Sequence of chain 3.B:
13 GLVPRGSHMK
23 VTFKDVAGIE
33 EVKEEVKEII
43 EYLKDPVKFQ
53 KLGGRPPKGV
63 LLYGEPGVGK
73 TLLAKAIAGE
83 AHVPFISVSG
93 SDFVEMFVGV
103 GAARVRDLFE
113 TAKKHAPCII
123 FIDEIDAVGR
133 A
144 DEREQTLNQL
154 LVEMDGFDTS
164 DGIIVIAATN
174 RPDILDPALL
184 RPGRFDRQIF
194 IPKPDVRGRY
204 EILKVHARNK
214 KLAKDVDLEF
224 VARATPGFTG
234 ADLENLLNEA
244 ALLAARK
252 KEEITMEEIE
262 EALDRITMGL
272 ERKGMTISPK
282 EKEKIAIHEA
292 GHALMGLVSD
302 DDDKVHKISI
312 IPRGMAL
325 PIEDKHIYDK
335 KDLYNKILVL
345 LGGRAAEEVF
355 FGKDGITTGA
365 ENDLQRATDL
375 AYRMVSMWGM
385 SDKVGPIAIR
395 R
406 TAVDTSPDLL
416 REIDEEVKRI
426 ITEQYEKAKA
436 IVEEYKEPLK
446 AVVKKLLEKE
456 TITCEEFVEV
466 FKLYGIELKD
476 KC

The small molecule below binds the protein below.
Small molecule (SMILES): C[C@H](N)C(=O)O

Binding-site contacts:
Ligand atom CB contacts residue VAL343 of chain 3.B at 4.0 Å (hydrophobic).
Ligand atom CA contacts residue LEU344 of chain 3.B at 4.4 Å (hydrophobic).
Ligand atom CA contacts residue ALA1 of chain 3.J at 2.4 Å (hydrophobic).
Ligand atom O contacts residue ALA1 of chain 3.J at 2.3 Å (h-bond).
Ligand atom C contacts residue ARG370 of chain 3.B at 3.9 Å.
Ligand atom C contacts residue ZN1 of chain 3.H at 4.5 Å.
Ligand atom CB contacts residue LEU344 of chain 3.B at 3.7 Å (hydrophobic).
Ligand atom O contacts residue HIS293 of chain 3.B at 4.3 Å.
Ligand atom C contacts residue HIS293 of chain 3.B at 4.0 Å.
Ligand atom N contacts residue VAL343 of chain 3.B at 4.5 Å.
Ligand atom CB contacts residue HIS293 of chain 3.B at 3.4 Å.
Ligand atom CA contacts residue ARG370 of chain 3.B at 3.8 Å.
Ligand atom CB contacts residue ARG370 of chain 3.B at 4.3 Å.
Ligand atom C contacts residue ALA1 of chain 3.J at 1.3 Å (hydrophobic).
Ligand atom C contacts residue ASP367 of chain 3.B at 4.5 Å.
Ligand atom CB contacts residue ASP367 of chain 3.B at 3.7 Å.
Ligand atom CB contacts residue ALA1 of chain 3.J at 3.0 Å (hydrophobic).
Ligand atom N contacts residue ALA1 of chain 3.J at 3.7 Å.